Sequence of chain 1.B:
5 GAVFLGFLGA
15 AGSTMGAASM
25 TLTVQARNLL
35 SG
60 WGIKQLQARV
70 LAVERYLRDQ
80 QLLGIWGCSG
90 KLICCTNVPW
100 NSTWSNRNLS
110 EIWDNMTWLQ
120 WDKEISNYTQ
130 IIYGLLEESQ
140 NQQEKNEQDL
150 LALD

Binding-site contacts:
Ligand atom C3 contacts residue ASN107 of chain 1.B at 3.9 Å.
Ligand atom C5 contacts residue ASN107 of chain 1.B at 3.8 Å.
Ligand atom O5 contacts residue ASN107 of chain 1.B at 2.5 Å (h-bond).
Ligand atom C7 contacts residue SER109 of chain 1.B at 3.7 Å.
Ligand atom C5 contacts residue GLU110 of chain 1.B at 4.4 Å.
Ligand atom N2 contacts residue SER109 of chain 1.B at 3.1 Å (h-bond).
Ligand atom C4 contacts residue ASN107 of chain 1.B at 4.4 Å.
Ligand atom O7 contacts residue ASN107 of chain 1.B at 3.4 Å (h-bond).
Ligand atom C2 contacts residue SER109 of chain 1.B at 4.2 Å.
Ligand atom C2 contacts residue ASN107 of chain 1.B at 2.6 Å.
Ligand atom C1 contacts residue SER109 of chain 1.B at 4.5 Å.
Ligand atom O5 contacts residue GLU110 of chain 1.B at 4.4 Å.
Ligand atom C7 contacts residue ASN107 of chain 1.B at 3.3 Å.
Ligand atom C8 contacts residue ASN107 of chain 1.B at 3.9 Å.
Ligand atom C8 contacts residue SER109 of chain 1.B at 3.4 Å.
Ligand atom C1 contacts residue ASN107 of chain 1.B at 1.5 Å.
Ligand atom N2 contacts residue ASN107 of chain 1.B at 2.9 Å (h-bond).
Ligand atom C1 contacts residue GLU110 of chain 1.B at 3.8 Å.

The protein below binds the small molecule below.
Small molecule (SMILES): CC(=O)N[C@@H]1[C@@H](O)[C@H](O)[C@@H](CO)O[C@H]1O